Binding-site contacts:
Ligand atom C6 contacts residue TYR249 of chain 1.B at 3.8 Å (hydrophobic).
Ligand atom C5 contacts residue PHE108 of chain 1.B at 3.7 Å (hydrophobic).
Ligand atom C18 contacts residue TYR249 of chain 1.B at 4.3 Å (hydrophobic).
Ligand atom C13 contacts residue ARG252 of chain 1.B at 4.3 Å.
Ligand atom C2 contacts residue ALA104 of chain 1.B at 4.2 Å (hydrophobic).
Ligand atom C9 contacts residue LEU269 of chain 1.B at 3.7 Å (hydrophobic).
Ligand atom O21 contacts residue HIS265 of chain 1.B at 3.9 Å.
Ligand atom O12 contacts residue ARG252 of chain 1.B at 3.9 Å.
Ligand atom C7 contacts residue THR272 of chain 1.B at 3.4 Å.
Ligand atom C11 contacts residue TYR249 of chain 1.B at 3.7 Å (hydrophobic).
Ligand atom C15 contacts residue ARG252 of chain 1.B at 4.4 Å.
Ligand atom C8 contacts residue VAL273 of chain 1.B at 4.3 Å (hydrophobic).
Ligand atom O20 contacts residue ARG252 of chain 1.B at 4.4 Å.
Ligand atom C9 contacts residue VAL273 of chain 1.B at 4.0 Å (hydrophobic).
Ligand atom C9 contacts residue VAL164 of chain 1.B at 4.5 Å (hydrophobic).
Ligand atom C4 contacts residue LEU105 of chain 1.B at 3.9 Å (hydrophobic).
Ligand atom C2 contacts residue TYR249 of chain 1.B at 4.1 Å (hydrophobic).
Ligand atom C1 contacts residue ALA104 of chain 1.B at 4.4 Å (hydrophobic).
Ligand atom C4 contacts residue TYR249 of chain 1.B at 4.1 Å (hydrophobic).
Ligand atom C5 contacts residue TYR249 of chain 1.B at 3.7 Å (hydrophobic).
Ligand atom C3 contacts residue ASN268 of chain 1.B at 3.8 Å.
Ligand atom C10 contacts residue ILE246 of chain 1.B at 4.2 Å (hydrophobic).
Ligand atom O12 contacts residue TYR249 of chain 1.B at 4.0 Å.
Ligand atom C11 contacts residue PHE108 of chain 1.B at 3.6 Å (hydrophobic).
Ligand atom C3 contacts residue TYR249 of chain 1.B at 3.3 Å (hydrophobic).
Ligand atom C4 contacts residue ASN268 of chain 1.B at 4.1 Å.
Ligand atom C11 contacts residue PHE245 of chain 1.B at 4.3 Å (hydrophobic).
Ligand atom C10 contacts residue LEU269 of chain 1.B at 3.9 Å (hydrophobic).
Ligand atom C10 contacts residue PHE245 of chain 1.B at 4.1 Å (hydrophobic).
Ligand atom O22 contacts residue TYR249 of chain 1.B at 3.9 Å.
Ligand atom C2 contacts residue PHE108 of chain 1.B at 4.1 Å (hydrophobic).
Ligand atom C8 contacts residue THR272 of chain 1.B at 3.5 Å.
Ligand atom C6 contacts residue PHE108 of chain 1.B at 4.3 Å (hydrophobic).
Ligand atom C19 contacts residue ARG252 of chain 1.B at 4.2 Å.
Ligand atom C1 contacts residue TYR249 of chain 1.B at 4.4 Å (hydrophobic).
Ligand atom C10 contacts residue TYR249 of chain 1.B at 3.8 Å (hydrophobic).
Ligand atom C5 contacts residue LEU105 of chain 1.B at 4.5 Å (hydrophobic).
Ligand atom O14 contacts residue ARG252 of chain 1.B at 3.4 Å (salt-bridge).
Ligand atom C4 contacts residue THR272 of chain 1.B at 4.4 Å.

Sequence of chain 1.B:
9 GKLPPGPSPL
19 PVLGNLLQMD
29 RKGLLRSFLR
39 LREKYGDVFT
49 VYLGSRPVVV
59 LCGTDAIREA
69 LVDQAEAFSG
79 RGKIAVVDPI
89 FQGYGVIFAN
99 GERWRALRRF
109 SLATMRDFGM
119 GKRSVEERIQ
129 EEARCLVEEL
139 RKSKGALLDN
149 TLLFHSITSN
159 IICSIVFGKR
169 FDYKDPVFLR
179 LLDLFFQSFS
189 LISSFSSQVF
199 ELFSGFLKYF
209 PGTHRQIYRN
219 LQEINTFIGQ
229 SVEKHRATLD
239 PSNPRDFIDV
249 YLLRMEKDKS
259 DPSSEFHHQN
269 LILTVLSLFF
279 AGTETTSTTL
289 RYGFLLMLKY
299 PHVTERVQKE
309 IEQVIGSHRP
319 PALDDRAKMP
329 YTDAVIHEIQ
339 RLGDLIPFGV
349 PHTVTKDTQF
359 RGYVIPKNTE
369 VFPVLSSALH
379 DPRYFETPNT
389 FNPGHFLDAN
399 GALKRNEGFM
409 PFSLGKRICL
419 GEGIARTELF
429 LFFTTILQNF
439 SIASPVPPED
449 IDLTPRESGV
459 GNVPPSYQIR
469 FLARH

This protein binds this small molecule.
Small molecule (SMILES): OC[C@H]1O[C@H](O[C@H]2[C@H](O)[C@@H](O)[C@H](OCCCCCC3CCCCC3)O[C@@H]2CO)[C@H](O)[C@@H](O)[C@@H]1O